Binding-site contacts:
Ligand atom C7 contacts residue NDG1 of chain 2.H at 3.9 Å.
Ligand atom O1 contacts residue NDG1 of chain 2.H at 3.2 Å (h-bond).
Ligand atom O6 contacts residue NDG1 of chain 2.H at 3.8 Å.
Ligand atom O5 contacts residue NDG1 of chain 2.H at 3.6 Å (h-bond).
Ligand atom O7 contacts residue NDG1 of chain 2.H at 3.5 Å (h-bond).
Ligand atom C1 contacts residue NDG1 of chain 2.H at 2.8 Å.
Ligand atom C2 contacts residue NDG1 of chain 2.H at 3.8 Å.
Ligand atom N2 contacts residue NDG1 of chain 2.H at 3.6 Å (h-bond).

The protein below binds the small molecule below.
Small molecule (SMILES): CC(=O)N[C@@H]1[C@@H](O)[C@H](O)[C@@H](CO)O[C@H]1O